Sequence of chain 1.XA:
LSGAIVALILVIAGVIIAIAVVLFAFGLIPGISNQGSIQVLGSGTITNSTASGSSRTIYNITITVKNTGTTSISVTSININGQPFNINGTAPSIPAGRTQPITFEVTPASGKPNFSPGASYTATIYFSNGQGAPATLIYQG

This protein binds this small molecule.
Small molecule (SMILES): CC(=O)N[C@@H]1[C@@H](O)[C@H](O)[C@@H](CO)O[C@H]1O

Binding-site contacts:
Ligand atom N2 contacts residue ASN88 of chain 1.XA at 3.1 Å (h-bond).
Ligand atom O5 contacts residue ASN88 of chain 1.XA at 2.3 Å (h-bond).
Ligand atom N2 contacts residue ILE58 of chain 1.XA at 3.8 Å.
Ligand atom O7 contacts residue ILE58 of chain 1.XA at 4.0 Å.
Ligand atom C8 contacts residue ILE58 of chain 1.XA at 3.3 Å (hydrophobic).
Ligand atom C1 contacts residue ASN88 of chain 1.XA at 1.4 Å.
Ligand atom C1 contacts residue GLY89 of chain 1.XA at 4.5 Å.
Ligand atom O6 contacts residue GLY89 of chain 1.XA at 4.0 Å.
Ligand atom C4 contacts residue ASN88 of chain 1.XA at 4.2 Å.
Ligand atom C2 contacts residue ASN88 of chain 1.XA at 2.5 Å.
Ligand atom C3 contacts residue ASN88 of chain 1.XA at 3.8 Å.
Ligand atom O6 contacts residue ASN88 of chain 1.XA at 4.1 Å.
Ligand atom C5 contacts residue ASN88 of chain 1.XA at 3.6 Å.
Ligand atom O7 contacts residue ASN88 of chain 1.XA at 4.0 Å.
Ligand atom C7 contacts residue ILE58 of chain 1.XA at 3.5 Å (hydrophobic).
Ligand atom O5 contacts residue GLY89 of chain 1.XA at 4.0 Å.
Ligand atom C7 contacts residue ASN88 of chain 1.XA at 3.9 Å.
Ligand atom C8 contacts residue SER55 of chain 1.XA at 3.4 Å.